The small molecule below binds the protein below.
Small molecule (SMILES): O=c1[nH]cnc2c1ncn2CCCCP(=O)(O)O

Sequence of chain 1.A:
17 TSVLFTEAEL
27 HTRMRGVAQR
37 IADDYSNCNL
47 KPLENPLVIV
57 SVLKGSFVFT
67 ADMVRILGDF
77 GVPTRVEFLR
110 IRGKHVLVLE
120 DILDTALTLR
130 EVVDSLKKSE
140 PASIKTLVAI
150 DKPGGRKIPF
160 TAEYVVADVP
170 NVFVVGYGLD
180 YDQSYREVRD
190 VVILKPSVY

Binding-site contacts:
Ligand atom C07 contacts residue ILE121 of chain 1.A at 3.7 Å (hydrophobic).
Ligand atom N03 contacts residue LEU178 of chain 1.A at 4.3 Å.
Ligand atom O01 contacts residue PHE172 of chain 1.A at 3.6 Å.
Ligand atom C04 contacts residue PHE172 of chain 1.A at 4.0 Å (hydrophobic).
Ligand atom N03 contacts residue PHE172 of chain 1.A at 4.1 Å.
Ligand atom N05 contacts residue PHE172 of chain 1.A at 4.2 Å.
Ligand atom O01 contacts residue ILE121 of chain 1.A at 3.6 Å.
Ligand atom N10 contacts residue ILE121 of chain 1.A at 4.5 Å.
Ligand atom C02 contacts residue ILE121 of chain 1.A at 3.7 Å (hydrophobic).
Ligand atom C09 contacts residue ASP123 of chain 1.A at 3.3 Å.
Ligand atom N08 contacts residue LYS151 of chain 1.A at 4.0 Å.
Ligand atom C07 contacts residue PHE172 of chain 1.A at 4.0 Å (hydrophobic).
Ligand atom C02 contacts residue PHE172 of chain 1.A at 4.0 Å (hydrophobic).
Ligand atom C12 contacts residue MG1 of chain 1.G at 3.9 Å.
Ligand atom C13 contacts residue MG1 of chain 1.G at 4.2 Å.
Ligand atom C04 contacts residue ASP179 of chain 1.A at 3.1 Å.
Ligand atom O01 contacts residue VAL173 of chain 1.A at 3.0 Å (h-bond).
Ligand atom C04 contacts residue LEU178 of chain 1.A at 4.2 Å (hydrophobic).
Ligand atom C04 contacts residue VAL173 of chain 1.A at 3.4 Å (hydrophobic).
Ligand atom N08 contacts residue ASP123 of chain 1.A at 3.7 Å.
Ligand atom N05 contacts residue MG1 of chain 1.G at 4.0 Å.
Ligand atom C09 contacts residue ILE121 of chain 1.A at 4.5 Å (hydrophobic).
Ligand atom N03 contacts residue VAL173 of chain 1.A at 2.4 Å (h-bond).
Ligand atom O01 contacts residue VAL171 of chain 1.A at 3.7 Å.
Ligand atom N05 contacts residue ASP179 of chain 1.A at 3.8 Å.
Ligand atom C06 contacts residue PHE172 of chain 1.A at 4.2 Å (hydrophobic).
Ligand atom C06 contacts residue ILE121 of chain 1.A at 4.4 Å (hydrophobic).
Ligand atom N03 contacts residue ASP179 of chain 1.A at 4.1 Å.
Ligand atom O01 contacts residue LYS151 of chain 1.A at 3.9 Å.
Ligand atom N08 contacts residue PHE172 of chain 1.A at 4.5 Å.
Ligand atom N08 contacts residue ILE121 of chain 1.A at 3.7 Å.
Ligand atom C02 contacts residue VAL173 of chain 1.A at 3.3 Å (hydrophobic).